The small molecule below binds the protein below.
Small molecule (SMILES): CC(=O)N[C@H]1[C@H](O[C@H]2[C@H](O)[C@@H](NC(C)=O)CO[C@@H]2CO)O[C@H](CO)[C@@H](O)[C@@H]1O

Sequence of chain 37.B:
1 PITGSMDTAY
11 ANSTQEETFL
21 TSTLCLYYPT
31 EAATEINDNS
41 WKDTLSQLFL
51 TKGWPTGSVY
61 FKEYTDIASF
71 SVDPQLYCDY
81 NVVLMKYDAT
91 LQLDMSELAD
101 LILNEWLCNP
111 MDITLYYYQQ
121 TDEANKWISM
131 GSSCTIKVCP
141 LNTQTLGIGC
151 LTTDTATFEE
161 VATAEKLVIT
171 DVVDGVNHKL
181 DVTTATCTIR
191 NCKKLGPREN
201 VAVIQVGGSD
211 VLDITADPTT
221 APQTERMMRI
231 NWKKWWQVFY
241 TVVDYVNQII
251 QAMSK

Binding-site contacts:
Ligand atom C7 contacts residue ASN12 of chain 37.B at 3.9 Å.
Ligand atom O7 contacts residue ASN12 of chain 37.B at 3.7 Å.
Ligand atom C2 contacts residue ASN12 of chain 37.B at 3.2 Å.
Ligand atom C5 contacts residue ASN12 of chain 37.B at 4.1 Å.
Ligand atom C1 contacts residue ASN12 of chain 37.B at 2.2 Å.
Ligand atom O5 contacts residue ASN12 of chain 37.B at 2.7 Å (h-bond).
Ligand atom N2 contacts residue ASN12 of chain 37.B at 3.8 Å.